Binding-site contacts:
Ligand atom C1 contacts residue ALA706 of chain 1.A at 4.2 Å (hydrophobic).
Ligand atom C7 contacts residue ASN1074 of chain 1.A at 3.4 Å.
Ligand atom O5 contacts residue ALA706 of chain 1.A at 4.1 Å.
Ligand atom C5 contacts residue ALA706 of chain 1.A at 4.0 Å (hydrophobic).
Ligand atom C1 contacts residue ASN1074 of chain 1.A at 3.1 Å.
Ligand atom O7 contacts residue ASN1074 of chain 1.A at 3.3 Å (h-bond).
Ligand atom C2 contacts residue ASN1074 of chain 1.A at 3.3 Å.
Ligand atom O5 contacts residue ASN1074 of chain 1.A at 3.8 Å.
Ligand atom C8 contacts residue ASN1074 of chain 1.A at 4.1 Å.
Ligand atom C8 contacts residue GLU1072 of chain 1.A at 4.3 Å.
Ligand atom N2 contacts residue ASN1074 of chain 1.A at 3.4 Å (h-bond).

A small-molecule ligand and the protein it binds are described below.
Small molecule (SMILES): CC(=O)N[C@@H]1[C@@H](O)[C@H](O)[C@@H](CO)O[C@H]1O

Sequence of chain 1.A:
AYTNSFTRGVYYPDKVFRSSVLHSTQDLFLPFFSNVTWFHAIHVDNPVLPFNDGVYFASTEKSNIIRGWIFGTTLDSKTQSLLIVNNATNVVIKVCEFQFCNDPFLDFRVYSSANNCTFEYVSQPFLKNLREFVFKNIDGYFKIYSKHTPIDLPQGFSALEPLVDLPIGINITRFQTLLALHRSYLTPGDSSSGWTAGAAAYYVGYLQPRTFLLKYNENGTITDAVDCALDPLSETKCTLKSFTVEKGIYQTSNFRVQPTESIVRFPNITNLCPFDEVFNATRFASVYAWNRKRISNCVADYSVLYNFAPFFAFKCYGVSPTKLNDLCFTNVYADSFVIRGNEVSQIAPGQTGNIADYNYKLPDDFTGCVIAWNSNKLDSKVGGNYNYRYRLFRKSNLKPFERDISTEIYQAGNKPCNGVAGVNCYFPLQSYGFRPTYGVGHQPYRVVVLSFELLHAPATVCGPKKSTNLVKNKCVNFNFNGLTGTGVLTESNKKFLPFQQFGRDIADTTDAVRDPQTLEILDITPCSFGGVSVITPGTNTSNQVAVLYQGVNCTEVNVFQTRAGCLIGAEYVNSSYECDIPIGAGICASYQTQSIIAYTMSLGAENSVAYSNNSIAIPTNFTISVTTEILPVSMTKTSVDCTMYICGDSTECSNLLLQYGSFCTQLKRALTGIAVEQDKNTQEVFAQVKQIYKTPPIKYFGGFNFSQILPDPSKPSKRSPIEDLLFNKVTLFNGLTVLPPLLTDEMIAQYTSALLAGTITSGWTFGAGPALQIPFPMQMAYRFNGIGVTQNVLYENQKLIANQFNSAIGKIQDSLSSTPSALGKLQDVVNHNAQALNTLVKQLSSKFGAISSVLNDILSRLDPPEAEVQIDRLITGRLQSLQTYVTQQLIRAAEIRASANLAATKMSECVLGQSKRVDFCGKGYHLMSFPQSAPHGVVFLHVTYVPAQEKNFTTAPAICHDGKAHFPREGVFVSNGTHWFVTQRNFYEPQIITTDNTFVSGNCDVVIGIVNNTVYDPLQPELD